This small molecule binds to this protein.
Small molecule (SMILES): CC(=O)N[C@H]1[C@H](O[C@H]2[C@H](O)[C@@H](NC(C)=O)CO[C@@H]2CO)O[C@H](CO)[C@@H](O)[C@@H]1O

Sequence of chain 57.C:
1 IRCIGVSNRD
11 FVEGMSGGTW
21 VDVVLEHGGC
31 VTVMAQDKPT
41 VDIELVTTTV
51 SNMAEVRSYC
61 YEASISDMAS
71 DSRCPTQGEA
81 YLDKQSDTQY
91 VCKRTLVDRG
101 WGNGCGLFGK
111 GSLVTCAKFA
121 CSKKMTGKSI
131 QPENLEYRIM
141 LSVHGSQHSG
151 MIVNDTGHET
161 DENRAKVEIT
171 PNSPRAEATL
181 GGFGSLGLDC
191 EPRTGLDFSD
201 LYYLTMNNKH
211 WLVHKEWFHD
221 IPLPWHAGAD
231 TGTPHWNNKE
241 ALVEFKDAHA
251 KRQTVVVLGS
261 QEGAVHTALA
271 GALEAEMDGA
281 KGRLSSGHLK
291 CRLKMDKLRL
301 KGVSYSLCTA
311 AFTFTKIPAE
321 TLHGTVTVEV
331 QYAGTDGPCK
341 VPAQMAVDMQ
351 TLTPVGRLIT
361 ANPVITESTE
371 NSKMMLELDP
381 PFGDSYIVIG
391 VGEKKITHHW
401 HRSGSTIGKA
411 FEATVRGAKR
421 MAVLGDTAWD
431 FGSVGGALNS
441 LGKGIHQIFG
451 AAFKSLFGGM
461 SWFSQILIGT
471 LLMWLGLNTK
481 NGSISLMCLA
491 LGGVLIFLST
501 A

Binding-site contacts:
Ligand atom C2 contacts residue SER95 of chain 57.H at 3.4 Å.
Ligand atom C2 contacts residue MET151 of chain 57.C at 4.1 Å (hydrophobic).
Ligand atom C1 contacts residue ASN154 of chain 57.C at 3.1 Å.
Ligand atom C8 contacts residue ASN154 of chain 57.C at 4.2 Å.
Ligand atom O7 contacts residue GLY150 of chain 57.C at 2.8 Å (h-bond).
Ligand atom C1 contacts residue MET151 of chain 57.C at 3.6 Å (hydrophobic).
Ligand atom C3 contacts residue SER95 of chain 57.H at 3.2 Å.
Ligand atom C7 contacts residue MET151 of chain 57.C at 4.3 Å (hydrophobic).
Ligand atom O3 contacts residue LEU96 of chain 57.H at 4.1 Å.
Ligand atom O7 contacts residue MET151 of chain 57.C at 3.3 Å.
Ligand atom C7 contacts residue SER95 of chain 57.H at 3.5 Å.
Ligand atom C7 contacts residue GLY150 of chain 57.C at 3.7 Å.
Ligand atom O5 contacts residue MET151 of chain 57.C at 3.8 Å.
Ligand atom C8 contacts residue GLY150 of chain 57.C at 3.8 Å.
Ligand atom O4 contacts residue LEU96 of chain 57.H at 3.2 Å.
Ligand atom N2 contacts residue SER95 of chain 57.H at 2.6 Å (h-bond).
Ligand atom O3 contacts residue SER95 of chain 57.H at 3.2 Å (h-bond).
Ligand atom C2 contacts residue ASN154 of chain 57.C at 4.0 Å.
Ligand atom O7 contacts residue HIS148 of chain 57.C at 4.0 Å.
Ligand atom O7 contacts residue ASN154 of chain 57.C at 2.9 Å (h-bond).
Ligand atom C8 contacts residue ASP94 of chain 57.H at 3.5 Å.
Ligand atom N2 contacts residue LEU96 of chain 57.H at 3.6 Å.
Ligand atom N2 contacts residue ASN154 of chain 57.C at 3.9 Å.
Ligand atom O5 contacts residue LEU96 of chain 57.H at 4.5 Å.
Ligand atom C7 contacts residue ASN154 of chain 57.C at 3.4 Å.
Ligand atom C2 contacts residue LEU96 of chain 57.H at 3.6 Å (hydrophobic).
Ligand atom O5 contacts residue ASN154 of chain 57.C at 4.0 Å.
Ligand atom C3 contacts residue LEU96 of chain 57.H at 4.2 Å (hydrophobic).
Ligand atom C1 contacts residue LEU96 of chain 57.H at 3.9 Å (hydrophobic).
Ligand atom C1 contacts residue SER95 of chain 57.H at 3.6 Å.
Ligand atom C4 contacts residue LEU96 of chain 57.H at 4.3 Å (hydrophobic).
Ligand atom C8 contacts residue SER95 of chain 57.H at 3.5 Å.

Sequence of chain 57.H:
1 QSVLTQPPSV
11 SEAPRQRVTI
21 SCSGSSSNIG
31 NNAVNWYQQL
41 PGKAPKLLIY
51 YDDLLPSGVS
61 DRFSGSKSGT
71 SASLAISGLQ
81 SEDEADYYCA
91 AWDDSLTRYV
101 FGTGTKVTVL